Binding-site contacts:
Ligand atom C3 contacts residue GLU166 of chain 1.A at 3.5 Å.
Ligand atom C13 contacts residue MET165 of chain 1.A at 3.8 Å (hydrophobic).
Ligand atom C3 contacts residue PHE140 of chain 1.A at 3.2 Å (hydrophobic).
Ligand atom N contacts residue GLU166 of chain 1.A at 3.6 Å.
Ligand atom O contacts residue GLU166 of chain 1.A at 2.9 Å (salt-bridge).
Ligand atom C13 contacts residue HIS164 of chain 1.A at 3.8 Å.
Ligand atom O contacts residue MET165 of chain 1.A at 3.4 Å.
Ligand atom C5 contacts residue GLU166 of chain 1.A at 4.0 Å.
Ligand atom C5 contacts residue CYS145 of chain 1.A at 4.1 Å (hydrophobic).
Ligand atom C1 contacts residue GLU166 of chain 1.A at 3.7 Å.
Ligand atom N contacts residue SER144 of chain 1.A at 3.8 Å.
Ligand atom C contacts residue GLU166 of chain 1.A at 3.5 Å.
Ligand atom C2 contacts residue LEU141 of chain 1.A at 3.5 Å (hydrophobic).
Ligand atom C2 contacts residue PHE140 of chain 1.A at 3.8 Å (hydrophobic).
Ligand atom C12 contacts residue ARG188 of chain 1.A at 3.4 Å.
Ligand atom C9 contacts residue HIS41 of chain 1.A at 4.0 Å.
Ligand atom C11 contacts residue ARG188 of chain 1.A at 3.9 Å.
Ligand atom C11 contacts residue TYR54 of chain 1.A at 3.8 Å (hydrophobic).
Ligand atom C2 contacts residue ASN142 of chain 1.A at 3.7 Å.
Ligand atom C4 contacts residue HIS163 of chain 1.A at 3.2 Å.
Ligand atom N contacts residue HIS163 of chain 1.A at 2.7 Å (h-bond).
Ligand atom C2 contacts residue GLU166 of chain 1.A at 3.5 Å.
Ligand atom C3 contacts residue LEU141 of chain 1.A at 3.7 Å (hydrophobic).
Ligand atom C4 contacts residue CYS145 of chain 1.A at 3.7 Å (hydrophobic).
Ligand atom C8 contacts residue HIS41 of chain 1.A at 3.8 Å.
Ligand atom C11 contacts residue ASP187 of chain 1.A at 3.5 Å.
Ligand atom C12 contacts residue ASP187 of chain 1.A at 3.9 Å.
Ligand atom C4 contacts residue MET165 of chain 1.A at 4.0 Å (hydrophobic).
Ligand atom C1 contacts residue ASN142 of chain 1.A at 3.9 Å.
Ligand atom C3 contacts residue HIS163 of chain 1.A at 3.9 Å.
Ligand atom C12 contacts residue MET49 of chain 1.A at 4.0 Å (hydrophobic).
Ligand atom C contacts residue ASN142 of chain 1.A at 4.0 Å.
Ligand atom C11 contacts residue HIS41 of chain 1.A at 3.7 Å.
Ligand atom C6 contacts residue GLU166 of chain 1.A at 4.0 Å.
Ligand atom N1 contacts residue CYS145 of chain 1.A at 3.8 Å.
Ligand atom C8 contacts residue HIS164 of chain 1.A at 3.9 Å.
Ligand atom C9 contacts residue MET49 of chain 1.A at 3.7 Å (hydrophobic).
Ligand atom C12 contacts residue GLN189 of chain 1.A at 3.5 Å.
Ligand atom C4 contacts residue GLU166 of chain 1.A at 3.7 Å.
Ligand atom N contacts residue PHE140 of chain 1.A at 3.7 Å.

Sequence of chain 2.A:
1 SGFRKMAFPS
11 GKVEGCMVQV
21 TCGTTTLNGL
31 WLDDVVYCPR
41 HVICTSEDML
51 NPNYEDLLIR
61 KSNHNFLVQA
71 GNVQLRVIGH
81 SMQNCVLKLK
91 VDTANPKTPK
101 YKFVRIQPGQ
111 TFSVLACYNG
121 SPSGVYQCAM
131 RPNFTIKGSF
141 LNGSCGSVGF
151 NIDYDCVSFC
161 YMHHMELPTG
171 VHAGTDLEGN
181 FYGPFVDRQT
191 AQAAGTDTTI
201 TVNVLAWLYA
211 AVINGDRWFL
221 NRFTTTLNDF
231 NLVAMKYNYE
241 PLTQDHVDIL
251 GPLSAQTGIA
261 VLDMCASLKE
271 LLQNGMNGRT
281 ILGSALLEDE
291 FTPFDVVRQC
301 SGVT

A protein and the small-molecule ligand that binds it are described below.
Small molecule (SMILES): Cc1ccncc1NC(=O)CC1CC2(CC2)C1

Sequence of chain 1.A:
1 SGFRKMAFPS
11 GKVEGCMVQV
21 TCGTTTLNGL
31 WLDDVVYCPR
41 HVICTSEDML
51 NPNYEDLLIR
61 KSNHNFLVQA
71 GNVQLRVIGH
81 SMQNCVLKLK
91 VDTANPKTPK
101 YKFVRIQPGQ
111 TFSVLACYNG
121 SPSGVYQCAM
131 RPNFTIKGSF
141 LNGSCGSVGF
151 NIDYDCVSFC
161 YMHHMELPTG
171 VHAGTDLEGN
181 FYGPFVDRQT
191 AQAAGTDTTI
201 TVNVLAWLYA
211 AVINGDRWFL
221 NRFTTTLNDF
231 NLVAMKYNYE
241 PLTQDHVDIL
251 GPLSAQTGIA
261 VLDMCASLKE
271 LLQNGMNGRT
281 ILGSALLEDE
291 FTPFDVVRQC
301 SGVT